Sequence of chain 1.D:
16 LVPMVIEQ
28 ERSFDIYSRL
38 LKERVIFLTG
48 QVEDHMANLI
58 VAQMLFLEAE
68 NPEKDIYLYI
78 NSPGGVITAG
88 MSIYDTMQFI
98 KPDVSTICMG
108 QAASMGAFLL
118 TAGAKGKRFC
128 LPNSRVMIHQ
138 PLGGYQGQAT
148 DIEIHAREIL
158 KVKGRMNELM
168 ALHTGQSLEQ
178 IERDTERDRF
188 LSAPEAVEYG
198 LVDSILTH

Binding-site contacts:
Ligand atom CE1 contacts residue THR93 of chain 1.D at 3.6 Å.
Ligand atom CE2 contacts residue LEU62 of chain 1.D at 3.6 Å (hydrophobic).
Ligand atom CE2 contacts residue TYR76 of chain 1.E at 3.8 Å (hydrophobic).
Ligand atom C contacts residue PHE96 of chain 1.D at 3.4 Å (hydrophobic).
Ligand atom C contacts residue TYR76 of chain 1.E at 3.7 Å (hydrophobic).
Ligand atom C1 contacts residue LEU62 of chain 1.D at 3.8 Å (hydrophobic).
Ligand atom C5 contacts residue LEU62 of chain 1.D at 3.8 Å (hydrophobic).
Ligand atom O contacts residue PHE96 of chain 1.D at 3.9 Å.
Ligand atom O contacts residue TYR74 of chain 1.E at 3.4 Å.
Ligand atom CA contacts residue TYR74 of chain 1.E at 3.2 Å (hydrophobic).
Ligand atom C1 contacts residue TYR76 of chain 1.E at 3.3 Å (hydrophobic).
Ligand atom CE contacts residue VAL42 of chain 1.E at 3.8 Å (hydrophobic).
Ligand atom C5 contacts residue ALA66 of chain 1.D at 3.7 Å (hydrophobic).
Ligand atom O contacts residue TYR76 of chain 1.E at 2.6 Å (h-bond).
Ligand atom CE contacts residue GLU40 of chain 1.E at 3.3 Å.
Ligand atom CA contacts residue TYR74 of chain 1.E at 3.6 Å (hydrophobic).
Ligand atom C7 contacts residue ALA66 of chain 1.D at 3.9 Å (hydrophobic).
Ligand atom O11 contacts residue LEU62 of chain 1.D at 3.6 Å.
Ligand atom C6 contacts residue GLU40 of chain 1.E at 3.8 Å.
Ligand atom CD2 contacts residue TYR76 of chain 1.E at 3.5 Å (hydrophobic).
Ligand atom N contacts residue PHE96 of chain 1.D at 3.6 Å.
Ligand atom CA contacts residue PHE96 of chain 1.D at 3.7 Å (hydrophobic).
Ligand atom C8 contacts residue GLU40 of chain 1.E at 3.8 Å.
Ligand atom CD contacts residue TYR76 of chain 1.E at 3.3 Å (hydrophobic).
Ligand atom C6 contacts residue LEU37 of chain 1.E at 3.7 Å (hydrophobic).
Ligand atom N contacts residue TYR74 of chain 1.E at 3.5 Å.
Ligand atom C2 contacts residue LEU62 of chain 1.D at 3.7 Å (hydrophobic).
Ligand atom C contacts residue TYR74 of chain 1.E at 3.2 Å (hydrophobic).
Ligand atom N contacts residue TYR76 of chain 1.E at 3.9 Å.
Ligand atom CE2 contacts residue MET106 of chain 1.E at 3.7 Å (hydrophobic).
Ligand atom N contacts residue TYR76 of chain 1.E at 2.8 Å (h-bond).
Ligand atom CD1 contacts residue PHE96 of chain 1.D at 3.7 Å (hydrophobic).
Ligand atom CZ contacts residue THR93 of chain 1.D at 3.5 Å.
Ligand atom CB contacts residue LEU203 of chain 1.E at 3.6 Å (hydrophobic).
Ligand atom CB contacts residue TYR74 of chain 1.E at 3.5 Å (hydrophobic).
Ligand atom CB contacts residue PHE96 of chain 1.D at 3.7 Å (hydrophobic).
Ligand atom O contacts residue PHE96 of chain 1.D at 3.8 Å.
Ligand atom C2 contacts residue TYR76 of chain 1.E at 3.6 Å (hydrophobic).
Ligand atom C8 contacts residue ARG36 of chain 1.E at 3.2 Å.
Ligand atom CB contacts residue ILE104 of chain 1.E at 3.6 Å (hydrophobic).

This small molecule binds to this protein.
Small molecule (SMILES): C/C=C/C=C/C=C/C(=O)N[C@@H](Cc1ccccc1)C(=O)N[C@H]1COC(=O)[C@@H]2C[C@@H](C)CN2C(=O)[C@H](C)NC(=O)[C@H](C)N(C)C(=O)[C@@H]2CCCN2C1=O

Sequence of chain 1.E:
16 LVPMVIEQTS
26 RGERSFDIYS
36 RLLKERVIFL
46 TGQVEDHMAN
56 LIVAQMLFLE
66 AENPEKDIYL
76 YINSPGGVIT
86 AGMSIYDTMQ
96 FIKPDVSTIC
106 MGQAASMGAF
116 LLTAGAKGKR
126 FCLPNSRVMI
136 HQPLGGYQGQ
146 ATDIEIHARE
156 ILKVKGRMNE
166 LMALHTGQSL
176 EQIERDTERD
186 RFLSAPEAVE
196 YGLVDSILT